Binding-site contacts:
Ligand atom C03 contacts residue MET212 of chain 1.A at 3.5 Å (hydrophobic).
Ligand atom C19 contacts residue TYR216 of chain 1.A at 3.5 Å (hydrophobic).
Ligand atom C01 contacts residue PHE184 of chain 1.A at 3.4 Å (hydrophobic).
Ligand atom C16 contacts residue LEU138 of chain 1.A at 3.8 Å (hydrophobic).
Ligand atom C06 contacts residue GLN147 of chain 1.A at 3.5 Å.
Ligand atom C10 contacts residue ILE189 of chain 1.A at 3.8 Å (hydrophobic).
Ligand atom C06 contacts residue ALA139 of chain 1.A at 3.8 Å (hydrophobic).
Ligand atom C09 contacts residue TYR150 of chain 1.A at 3.8 Å (hydrophobic).
Ligand atom O02 contacts residue THR245 of chain 1.A at 3.3 Å.
Ligand atom C08 contacts residue PHE184 of chain 1.A at 3.4 Å (hydrophobic).
Ligand atom C12 contacts residue PHE184 of chain 1.A at 3.8 Å (hydrophobic).
Ligand atom C14 contacts residue ILE189 of chain 1.A at 3.8 Å (hydrophobic).
Ligand atom C17 contacts residue GLY183 of chain 1.A at 3.8 Å.
Ligand atom O01 contacts residue TYR150 of chain 1.A at 2.9 Å (h-bond).
Ligand atom C19 contacts residue MET142 of chain 1.A at 3.7 Å (hydrophobic).
Ligand atom C11 contacts residue GLN147 of chain 1.A at 3.5 Å.
Ligand atom C13 contacts residue TYR150 of chain 1.A at 3.7 Å (hydrophobic).
Ligand atom C09 contacts residue NAI1 of chain 1.C at 3.7 Å.
Ligand atom C07 contacts residue SER137 of chain 1.A at 3.4 Å.
Ligand atom C09 contacts residue SER137 of chain 1.A at 3.3 Å.
Ligand atom O01 contacts residue SER137 of chain 1.A at 2.5 Å (h-bond).
Ligand atom C13 contacts residue NAI1 of chain 1.C at 3.7 Å.
Ligand atom C05 contacts residue ALA139 of chain 1.A at 3.9 Å (hydrophobic).
Ligand atom N01 contacts residue PHE184 of chain 1.A at 3.5 Å.
Ligand atom C08 contacts residue SER137 of chain 1.A at 3.4 Å.
Ligand atom C04 contacts residue PHE184 of chain 1.A at 3.7 Å (hydrophobic).
Ligand atom O01 contacts residue NAI1 of chain 1.C at 3.2 Å.
Ligand atom C03 contacts residue MET142 of chain 1.A at 3.5 Å (hydrophobic).
Ligand atom C20 contacts residue TYR216 of chain 1.A at 3.5 Å (hydrophobic).
Ligand atom C17 contacts residue LEU138 of chain 1.A at 3.6 Å (hydrophobic).
Ligand atom C02 contacts residue PHE184 of chain 1.A at 3.7 Å (hydrophobic).
Ligand atom C11 contacts residue ILE193 of chain 1.A at 3.8 Å (hydrophobic).
Ligand atom C17 contacts residue TYR216 of chain 1.A at 3.6 Å (hydrophobic).
Ligand atom N02 contacts residue MET212 of chain 1.A at 3.4 Å.
Ligand atom C18 contacts residue TYR216 of chain 1.A at 3.7 Å (hydrophobic).
Ligand atom C23 contacts residue SER247 of chain 1.A at 3.7 Å.
Ligand atom C18 contacts residue LEU138 of chain 1.A at 3.7 Å (hydrophobic).
Ligand atom C10 contacts residue ILE193 of chain 1.A at 3.7 Å (hydrophobic).
Ligand atom C16 contacts residue TYR216 of chain 1.A at 3.5 Å (hydrophobic).
Ligand atom C15 contacts residue TYR216 of chain 1.A at 3.5 Å (hydrophobic).

A protein and the small-molecule ligand that binds it are described below.
Small molecule (SMILES): Cn1ccc2cc(-c3cnc4ccc(C(=O)N5CCCCC5)cc4n3)ccc2c1=O

Sequence of chain 1.A:
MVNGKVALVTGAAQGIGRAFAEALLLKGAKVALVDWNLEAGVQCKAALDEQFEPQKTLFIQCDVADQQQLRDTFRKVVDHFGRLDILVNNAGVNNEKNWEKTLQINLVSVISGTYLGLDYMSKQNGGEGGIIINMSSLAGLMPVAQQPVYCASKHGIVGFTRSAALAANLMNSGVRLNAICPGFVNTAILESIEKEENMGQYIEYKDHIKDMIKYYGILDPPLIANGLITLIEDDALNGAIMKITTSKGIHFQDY